Sequence of chain 1.C:
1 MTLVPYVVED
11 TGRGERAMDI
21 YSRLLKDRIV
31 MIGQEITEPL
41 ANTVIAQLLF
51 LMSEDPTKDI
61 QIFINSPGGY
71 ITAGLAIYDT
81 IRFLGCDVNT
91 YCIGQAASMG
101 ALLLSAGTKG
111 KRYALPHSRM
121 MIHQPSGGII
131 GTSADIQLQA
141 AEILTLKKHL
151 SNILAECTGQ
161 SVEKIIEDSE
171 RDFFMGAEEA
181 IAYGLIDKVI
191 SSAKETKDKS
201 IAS

Binding-site contacts:
Ligand atom F03 contacts residue LEU49 of chain 1.A at 3.2 Å.
Ligand atom C02 contacts residue MET52 of chain 1.A at 3.6 Å (hydrophobic).
Ligand atom CL01 contacts residue LYS26 of chain 1.C at 3.9 Å.
Ligand atom C04 contacts residue TYR91 of chain 1.C at 3.5 Å (hydrophobic).
Ligand atom CL01 contacts residue ARG28 of chain 1.C at 3.5 Å.
Ligand atom C05 contacts residue TYR91 of chain 1.C at 3.4 Å (hydrophobic).
Ligand atom C03 contacts residue PHE63 of chain 1.C at 3.5 Å (hydrophobic).
Ligand atom C19 contacts residue ASP27 of chain 1.C at 3.4 Å.
Ligand atom C02 contacts residue PHE83 of chain 1.A at 3.8 Å (hydrophobic).
Ligand atom C18 contacts residue ASP27 of chain 1.C at 4.0 Å.
Ligand atom F02 contacts residue LEU115 of chain 1.C at 3.7 Å.
Ligand atom N03 contacts residue LYS199 of chain 1.C at 3.9 Å.
Ligand atom F01 contacts residue PHE63 of chain 1.C at 2.9 Å.
Ligand atom F02 contacts residue PHE83 of chain 1.A at 2.9 Å.
Ligand atom F01 contacts residue LEU49 of chain 1.A at 3.8 Å.
Ligand atom O02 contacts residue TYR91 of chain 1.C at 3.7 Å.
Ligand atom C14 contacts residue LYS199 of chain 1.C at 3.6 Å.
Ligand atom N01 contacts residue MET52 of chain 1.A at 3.6 Å.
Ligand atom F01 contacts residue ILE93 of chain 1.C at 3.3 Å.
Ligand atom C02 contacts residue LEU49 of chain 1.A at 3.5 Å (hydrophobic).
Ligand atom C21 contacts residue PHE63 of chain 1.C at 3.6 Å (hydrophobic).
Ligand atom F03 contacts residue MET52 of chain 1.A at 4.1 Å.
Ligand atom C21 contacts residue LEU49 of chain 1.A at 3.9 Å (hydrophobic).
Ligand atom F03 contacts residue PHE83 of chain 1.A at 2.9 Å.
Ligand atom C02 contacts residue PHE63 of chain 1.C at 3.6 Å (hydrophobic).
Ligand atom C10 contacts residue LYS199 of chain 1.C at 3.5 Å.
Ligand atom O02 contacts residue GLN61 of chain 1.C at 3.2 Å.
Ligand atom O03 contacts residue ILE29 of chain 1.C at 3.8 Å.
Ligand atom C08 contacts residue ALA193 of chain 1.C at 3.6 Å (hydrophobic).
Ligand atom C01 contacts residue PHE83 of chain 1.A at 3.3 Å (hydrophobic).
Ligand atom C20 contacts residue ASP27 of chain 1.C at 3.5 Å.
Ligand atom F02 contacts residue ILE190 of chain 1.C at 4.1 Å.
Ligand atom C04 contacts residue PHE63 of chain 1.C at 3.5 Å (hydrophobic).
Ligand atom C01 contacts residue PHE63 of chain 1.C at 3.2 Å (hydrophobic).
Ligand atom C19 contacts residue LYS26 of chain 1.C at 3.7 Å.
Ligand atom C05 contacts residue PHE63 of chain 1.C at 3.3 Å (hydrophobic).
Ligand atom C11 contacts residue LYS199 of chain 1.C at 3.4 Å.
Ligand atom C21 contacts residue PHE83 of chain 1.A at 3.4 Å (hydrophobic).
Ligand atom C05 contacts residue PHE83 of chain 1.A at 3.7 Å (hydrophobic).
Ligand atom N01 contacts residue PHE63 of chain 1.C at 3.6 Å.

Sequence of chain 1.A:
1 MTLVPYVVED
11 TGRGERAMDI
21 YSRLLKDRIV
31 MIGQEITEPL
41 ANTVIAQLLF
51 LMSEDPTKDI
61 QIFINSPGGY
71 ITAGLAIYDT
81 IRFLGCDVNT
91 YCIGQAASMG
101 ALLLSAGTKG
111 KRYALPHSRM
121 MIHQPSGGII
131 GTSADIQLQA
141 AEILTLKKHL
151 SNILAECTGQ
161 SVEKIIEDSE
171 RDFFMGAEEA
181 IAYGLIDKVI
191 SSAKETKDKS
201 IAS

The protein below binds the small molecule below.
Small molecule (SMILES): CC(C)(C(=O)N1CCN(Cc2ccc(Cl)cc2)CC1)S(=O)(=O)c1ccc(C(F)(F)F)cn1